Sequence of chain 1.D:
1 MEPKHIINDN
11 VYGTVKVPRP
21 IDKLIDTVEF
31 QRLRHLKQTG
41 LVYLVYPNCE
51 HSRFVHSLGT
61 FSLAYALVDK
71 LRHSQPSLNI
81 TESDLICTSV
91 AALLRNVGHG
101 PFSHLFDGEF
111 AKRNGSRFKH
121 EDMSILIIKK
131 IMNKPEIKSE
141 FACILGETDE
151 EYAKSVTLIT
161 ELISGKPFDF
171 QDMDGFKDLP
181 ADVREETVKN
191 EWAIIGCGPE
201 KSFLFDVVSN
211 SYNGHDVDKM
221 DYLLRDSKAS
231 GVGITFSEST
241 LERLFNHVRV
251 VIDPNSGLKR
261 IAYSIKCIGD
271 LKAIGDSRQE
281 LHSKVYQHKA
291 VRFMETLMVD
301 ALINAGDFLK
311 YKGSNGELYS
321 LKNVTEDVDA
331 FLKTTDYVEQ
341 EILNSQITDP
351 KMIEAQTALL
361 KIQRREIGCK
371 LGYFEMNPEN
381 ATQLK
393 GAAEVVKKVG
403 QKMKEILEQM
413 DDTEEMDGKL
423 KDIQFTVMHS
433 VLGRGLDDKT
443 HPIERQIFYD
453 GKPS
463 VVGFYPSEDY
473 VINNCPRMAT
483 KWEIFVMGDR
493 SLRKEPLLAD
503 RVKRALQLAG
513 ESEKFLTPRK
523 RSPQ

Binding-site contacts:
Ligand atom O1G contacts residue HIS120 of chain 1.D at 3.5 Å (h-bond).
Ligand atom C5' contacts residue TYR222 of chain 1.D at 3.8 Å (hydrophobic).
Ligand atom C6 contacts residue HIS104 of chain 1.D at 3.8 Å.
Ligand atom N9 contacts residue HIS104 of chain 1.D at 3.4 Å.
Ligand atom C2' contacts residue TYR286 of chain 1.D at 3.3 Å (hydrophobic).
Ligand atom O3A contacts residue HIS104 of chain 1.D at 3.7 Å.
Ligand atom O1G contacts residue ARG95 of chain 1.D at 3.8 Å.
Ligand atom N1 contacts residue SIN1 of chain 1.Z at 3.0 Å (h-bond).
Ligand atom PB contacts residue HIS104 of chain 1.D at 3.9 Å.
Ligand atom N3 contacts residue THR39 of chain 1.D at 3.6 Å.
Ligand atom C5 contacts residue TYR286 of chain 1.D at 3.7 Å (hydrophobic).
Ligand atom O2B contacts residue HIS104 of chain 1.D at 2.9 Å (h-bond).
Ligand atom C4' contacts residue GLN38 of chain 1.D at 3.7 Å.
Ligand atom C2 contacts residue SIN1 of chain 1.Z at 3.1 Å.
Ligand atom O1A contacts residue HIS282 of chain 1.D at 2.8 Å (h-bond).
Ligand atom O3' contacts residue ASP226 of chain 1.D at 2.6 Å (salt-bridge).
Ligand atom N3 contacts residue SIN1 of chain 1.Z at 3.5 Å (h-bond).
Ligand atom C5 contacts residue HIS104 of chain 1.D at 3.5 Å.
Ligand atom O1A contacts residue ARG278 of chain 1.D at 3.1 Å (salt-bridge).
Ligand atom C3' contacts residue ASP226 of chain 1.D at 3.4 Å.
Ligand atom O1A contacts residue TYR222 of chain 1.D at 3.3 Å (h-bond).
Ligand atom O2G contacts residue HIS104 of chain 1.D at 3.9 Å.
Ligand atom C3' contacts residue GLN38 of chain 1.D at 3.8 Å.
Ligand atom C3' contacts residue TYR222 of chain 1.D at 3.5 Å (hydrophobic).
Ligand atom PA contacts residue TYR222 of chain 1.D at 3.3 Å.
Ligand atom C8 contacts residue HIS104 of chain 1.D at 3.3 Å.
Ligand atom O3' contacts residue TYR222 of chain 1.D at 3.6 Å.
Ligand atom C2 contacts residue THR39 of chain 1.D at 3.3 Å.
Ligand atom N6 contacts residue TYR286 of chain 1.D at 3.8 Å.
Ligand atom N7 contacts residue HIS104 of chain 1.D at 3.4 Å (h-bond).
Ligand atom O3' contacts residue GLN38 of chain 1.D at 2.9 Å (h-bond).
Ligand atom O1B contacts residue ARG278 of chain 1.D at 3.6 Å.
Ligand atom C2' contacts residue ASP226 of chain 1.D at 3.5 Å.
Ligand atom O5' contacts residue TYR222 of chain 1.D at 3.5 Å.
Ligand atom O2A contacts residue TYR222 of chain 1.D at 3.0 Å (h-bond).
Ligand atom C8 contacts residue HIS282 of chain 1.D at 3.9 Å.
Ligand atom N3 contacts residue HIS104 of chain 1.D at 3.9 Å.
Ligand atom C4 contacts residue HIS104 of chain 1.D at 3.5 Å.
Ligand atom N7 contacts residue HIS282 of chain 1.D at 3.6 Å.
Ligand atom O4' contacts residue HIS104 of chain 1.D at 3.3 Å.

This small molecule binds to this protein.
Small molecule (SMILES): Nc1ncnc2c1ncn2[C@H]1C[C@H](O)[C@@H](CO[P](=O)(O)O[P](=O)(O)OP(=O)(O)O)O1